Sequence of chain 2.A:
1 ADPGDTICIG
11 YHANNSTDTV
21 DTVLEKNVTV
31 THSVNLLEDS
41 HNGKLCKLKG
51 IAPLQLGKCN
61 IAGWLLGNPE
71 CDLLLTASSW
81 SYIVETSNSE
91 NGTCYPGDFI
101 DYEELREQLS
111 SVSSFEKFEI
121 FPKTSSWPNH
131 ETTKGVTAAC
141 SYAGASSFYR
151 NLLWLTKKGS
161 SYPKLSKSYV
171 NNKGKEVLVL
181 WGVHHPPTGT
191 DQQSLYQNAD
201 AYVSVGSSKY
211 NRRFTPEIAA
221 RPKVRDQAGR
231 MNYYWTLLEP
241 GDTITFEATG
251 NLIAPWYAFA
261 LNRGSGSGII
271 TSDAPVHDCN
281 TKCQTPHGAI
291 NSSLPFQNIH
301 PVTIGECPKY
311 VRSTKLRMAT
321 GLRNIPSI

Binding-site contacts:
Ligand atom O7 contacts residue ASN27 of chain 2.A at 3.6 Å.
Ligand atom C7 contacts residue ASN27 of chain 2.A at 3.5 Å.
Ligand atom C1 contacts residue ASN27 of chain 2.A at 1.5 Å.
Ligand atom C8 contacts residue LYS26 of chain 2.A at 4.3 Å.
Ligand atom C4 contacts residue ASN27 of chain 2.A at 4.3 Å.
Ligand atom C5 contacts residue ASN27 of chain 2.A at 3.7 Å.
Ligand atom N2 contacts residue ASN27 of chain 2.A at 3.0 Å (h-bond).
Ligand atom C3 contacts residue ASN27 of chain 2.A at 3.9 Å.
Ligand atom C2 contacts residue ASN27 of chain 2.A at 2.5 Å.
Ligand atom O5 contacts residue ASN27 of chain 2.A at 2.4 Å (h-bond).

This small molecule binds to this protein.
Small molecule (SMILES): CC(=O)N[C@@H]1[C@@H](O)[C@H](O)[C@@H](CO)O[C@H]1O